A small-molecule ligand and the protein it binds are described below.
Small molecule (SMILES): O=C(c1ccc2ccccc2c1)[C@@H](c1cccc2ccccc12)P(=O)(O)O

Binding-site contacts:
Ligand atom O4 contacts residue SER181 of chain 1.B at 3.3 Å.
Ligand atom C7 contacts residue ILE85 of chain 1.B at 3.5 Å (hydrophobic).
Ligand atom C18 contacts residue SER196 of chain 1.B at 3.8 Å.
Ligand atom C16 contacts residue SER196 of chain 1.B at 3.9 Å.
Ligand atom O3 contacts residue LYS178 of chain 1.B at 3.1 Å.
Ligand atom O2 contacts residue LYS178 of chain 1.B at 3.6 Å (salt-bridge).
Ligand atom C18 contacts residue TYR197 of chain 1.B at 3.3 Å (hydrophobic).
Ligand atom C4 contacts residue HIS44 of chain 1.B at 3.5 Å.
Ligand atom C17 contacts residue SER196 of chain 1.B at 3.1 Å.
Ligand atom O3 contacts residue SER181 of chain 1.B at 3.6 Å.
Ligand atom P1 contacts residue LYS178 of chain 1.B at 3.5 Å.
Ligand atom C6 contacts residue HIS44 of chain 1.B at 3.5 Å.
Ligand atom C1 contacts residue LYS178 of chain 1.B at 3.2 Å.
Ligand atom C8 contacts residue ILE85 of chain 1.B at 3.5 Å (hydrophobic).
Ligand atom C19 contacts residue GLY198 of chain 1.B at 3.7 Å.
Ligand atom C22 contacts residue SER200 of chain 1.B at 4.0 Å.
Ligand atom C14 contacts residue LYS178 of chain 1.B at 3.7 Å.
Ligand atom C18 contacts residue GLY198 of chain 1.B at 3.7 Å.
Ligand atom C19 contacts residue TYR197 of chain 1.B at 4.0 Å (hydrophobic).
Ligand atom C17 contacts residue TYR197 of chain 1.B at 3.7 Å (hydrophobic).
Ligand atom C6 contacts residue TYR197 of chain 1.B at 3.7 Å (hydrophobic).
Ligand atom C2 contacts residue LYS178 of chain 1.B at 3.9 Å.
Ligand atom O3 contacts residue PHE177 of chain 1.B at 3.2 Å (h-bond).
Ligand atom C16 contacts residue SER181 of chain 1.B at 3.1 Å.
Ligand atom C6 contacts residue SER196 of chain 1.B at 3.2 Å.
Ligand atom C7 contacts residue TYR197 of chain 1.B at 3.8 Å (hydrophobic).
Ligand atom O1 contacts residue GLN21 of chain 1.B at 3.7 Å.
Ligand atom O3 contacts residue ASP180 of chain 1.B at 3.6 Å.
Ligand atom O4 contacts residue HIS44 of chain 1.B at 3.8 Å.
Ligand atom C17 contacts residue SER181 of chain 1.B at 3.1 Å.
Ligand atom C13 contacts residue LYS178 of chain 1.B at 3.4 Å.
Ligand atom P1 contacts residue GLY179 of chain 1.B at 3.0 Å.
Ligand atom O1 contacts residue GLY179 of chain 1.B at 3.1 Å (h-bond).
Ligand atom C7 contacts residue SER196 of chain 1.B at 3.8 Å.
Ligand atom O3 contacts residue GLY179 of chain 1.B at 2.5 Å (h-bond).
Ligand atom C7 contacts residue ASP88 of chain 1.B at 3.7 Å.
Ligand atom C5 contacts residue HIS44 of chain 1.B at 3.5 Å.
Ligand atom C10 contacts residue HIS44 of chain 1.B at 3.8 Å.
Ligand atom C7 contacts residue HIS44 of chain 1.B at 3.7 Å.
Ligand atom C21 contacts residue PHE177 of chain 1.B at 3.9 Å (hydrophobic).

Sequence of chain 1.B:
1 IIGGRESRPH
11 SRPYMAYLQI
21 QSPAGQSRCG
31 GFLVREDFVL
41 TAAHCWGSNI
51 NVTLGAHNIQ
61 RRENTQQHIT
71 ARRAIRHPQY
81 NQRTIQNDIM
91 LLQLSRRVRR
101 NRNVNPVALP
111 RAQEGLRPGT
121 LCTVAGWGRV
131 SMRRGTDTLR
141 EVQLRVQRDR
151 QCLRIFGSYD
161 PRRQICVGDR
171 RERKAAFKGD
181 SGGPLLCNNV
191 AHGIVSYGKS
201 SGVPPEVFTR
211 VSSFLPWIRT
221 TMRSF